Binding-site contacts:
Ligand atom C10 contacts residue PHE209 of chain 1.A at 4.0 Å (hydrophobic).
Ligand atom C7 contacts residue ARG274 of chain 1.A at 3.4 Å.
Ligand atom C2 contacts residue ASP204 of chain 1.A at 3.1 Å.
Ligand atom C10 contacts residue ARG274 of chain 1.A at 3.5 Å.
Ligand atom C2 contacts residue ARG274 of chain 1.A at 4.0 Å.
Ligand atom O4 contacts residue LYS240 of chain 1.A at 3.2 Å (salt-bridge).
Ligand atom N2 contacts residue ASP204 of chain 1.A at 2.9 Å (salt-bridge).
Ligand atom C6A contacts residue ARG274 of chain 1.A at 3.8 Å.
Ligand atom N1 contacts residue ARG274 of chain 1.A at 3.9 Å.
Ligand atom C7 contacts residue ILE142 of chain 1.A at 4.0 Å (hydrophobic).
Ligand atom C9 contacts residue ASN140 of chain 1.A at 3.8 Å.
Ligand atom C9 contacts residue ARG274 of chain 1.A at 3.6 Å.
Ligand atom C6 contacts residue SO41 of chain 1.D at 3.6 Å.
Ligand atom C2 contacts residue ASN140 of chain 1.A at 3.4 Å.
Ligand atom N3 contacts residue ASP204 of chain 1.A at 2.6 Å (salt-bridge).
Ligand atom N1 contacts residue ASN140 of chain 1.A at 2.9 Å (h-bond).
Ligand atom C6A contacts residue PHE209 of chain 1.A at 3.8 Å (hydrophobic).
Ligand atom N1 contacts residue ILE142 of chain 1.A at 3.9 Å.
Ligand atom O4 contacts residue ASP204 of chain 1.A at 4.0 Å.
Ligand atom C2 contacts residue MET165 of chain 1.A at 4.0 Å (hydrophobic).
Ligand atom N8 contacts residue ARG274 of chain 1.A at 3.5 Å.
Ligand atom O4 contacts residue GLY236 of chain 1.A at 3.0 Å (h-bond).
Ligand atom C6 contacts residue ARG274 of chain 1.A at 3.2 Å.
Ligand atom N2 contacts residue ASN140 of chain 1.A at 2.6 Å (h-bond).
Ligand atom C4 contacts residue ASP204 of chain 1.A at 3.7 Å.
Ligand atom N5 contacts residue PHE209 of chain 1.A at 3.6 Å.
Ligand atom C7 contacts residue ASP121 of chain 1.A at 3.3 Å.
Ligand atom N8 contacts residue ILE142 of chain 1.A at 3.4 Å.
Ligand atom N2 contacts residue ILE163 of chain 1.A at 3.7 Å.
Ligand atom N3 contacts residue MET165 of chain 1.A at 3.8 Å.
Ligand atom C4 contacts residue MET165 of chain 1.A at 3.8 Å (hydrophobic).
Ligand atom C7 contacts residue SO41 of chain 1.D at 3.6 Å.
Ligand atom N2 contacts residue LEU234 of chain 1.A at 3.8 Å.
Ligand atom C6 contacts residue PHE209 of chain 1.A at 3.7 Å (hydrophobic).
Ligand atom N5 contacts residue LYS240 of chain 1.A at 3.5 Å (salt-bridge).
Ligand atom N8 contacts residue ASN140 of chain 1.A at 3.9 Å.
Ligand atom C6A contacts residue SO41 of chain 1.D at 3.1 Å.
Ligand atom N8 contacts residue ASP121 of chain 1.A at 3.2 Å (salt-bridge).
Ligand atom N5 contacts residue ARG274 of chain 1.A at 3.2 Å (salt-bridge).
Ligand atom C9 contacts residue ILE142 of chain 1.A at 3.7 Å (hydrophobic).

Sequence of chain 1.A:
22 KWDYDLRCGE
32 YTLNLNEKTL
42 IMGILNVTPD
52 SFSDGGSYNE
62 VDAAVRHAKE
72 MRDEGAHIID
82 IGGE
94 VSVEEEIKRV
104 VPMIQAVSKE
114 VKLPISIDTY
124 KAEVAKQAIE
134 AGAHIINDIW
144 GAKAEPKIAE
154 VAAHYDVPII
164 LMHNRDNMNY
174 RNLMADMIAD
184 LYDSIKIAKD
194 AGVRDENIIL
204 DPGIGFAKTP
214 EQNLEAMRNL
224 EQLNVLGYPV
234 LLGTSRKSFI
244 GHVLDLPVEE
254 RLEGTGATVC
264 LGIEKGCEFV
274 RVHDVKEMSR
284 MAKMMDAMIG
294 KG

The small molecule below binds the protein below.
Small molecule (SMILES): C=C1CN=c2nc(N)[nH]c(=O)c2=N1